Binding-site contacts:
Ligand atom N22 contacts residue ILE246 of chain 1.C at 3.4 Å.
Ligand atom O19 contacts residue GLN280 of chain 1.C at 2.9 Å (h-bond).
Ligand atom C13 contacts residue PRO266 of chain 1.C at 3.5 Å (hydrophobic).
Ligand atom C4 contacts residue PHE283 of chain 1.C at 3.6 Å (hydrophobic).
Ligand atom C8 contacts residue MET267 of chain 1.C at 3.2 Å (hydrophobic).
Ligand atom N16 contacts residue PHE283 of chain 1.C at 3.3 Å.
Ligand atom N6 contacts residue MET267 of chain 1.C at 3.5 Å (h-bond).
Ligand atom C32 contacts residue ILE246 of chain 1.C at 3.4 Å (hydrophobic).
Ligand atom O29 contacts residue HIS79 of chain 1.C at 3.5 Å.
Ligand atom O25 contacts residue PHE283 of chain 1.C at 3.3 Å.
Ligand atom C8 contacts residue TYR247 of chain 1.C at 3.6 Å (hydrophobic).
Ligand atom C14 contacts residue GLU275 of chain 1.C at 3.3 Å.
Ligand atom C20 contacts residue PHE283 of chain 1.C at 3.6 Å (hydrophobic).
Ligand atom N9 contacts residue MET267 of chain 1.C at 3.8 Å.
Ligand atom C15 contacts residue GLU275 of chain 1.C at 3.7 Å.
Ligand atom C8 contacts residue GLY279 of chain 1.C at 3.6 Å.
Ligand atom C2 contacts residue MET267 of chain 1.C at 3.4 Å (hydrophobic).
Ligand atom N22 contacts residue SER231 of chain 1.C at 3.4 Å (h-bond).
Ligand atom N1 contacts residue PHE283 of chain 1.C at 3.1 Å.
Ligand atom C3 contacts residue TYR247 of chain 1.C at 3.4 Å (hydrophobic).
Ligand atom N23 contacts residue ILE246 of chain 1.C at 3.3 Å.
Ligand atom C18 contacts residue PHE283 of chain 1.C at 3.6 Å (hydrophobic).
Ligand atom C10 contacts residue MET267 of chain 1.C at 3.3 Å (hydrophobic).
Ligand atom C5 contacts residue TYR247 of chain 1.C at 3.1 Å (hydrophobic).
Ligand atom C28 contacts residue HIS79 of chain 1.C at 3.5 Å.
Ligand atom C21 contacts residue LEU229 of chain 1.C at 3.6 Å (hydrophobic).
Ligand atom N7 contacts residue GLY279 of chain 1.C at 3.8 Å.
Ligand atom C12 contacts residue PRO266 of chain 1.C at 3.4 Å (hydrophobic).
Ligand atom N23 contacts residue PHE283 of chain 1.C at 3.8 Å.
Ligand atom C17 contacts residue PHE283 of chain 1.C at 3.8 Å (hydrophobic).
Ligand atom N9 contacts residue TYR247 of chain 1.C at 2.4 Å (h-bond).
Ligand atom C15 contacts residue MET267 of chain 1.C at 3.7 Å (hydrophobic).
Ligand atom C15 contacts residue GLY279 of chain 1.C at 3.7 Å.
Ligand atom C3 contacts residue GLN280 of chain 1.C at 3.2 Å.
Ligand atom C10 contacts residue GLY279 of chain 1.C at 3.4 Å.
Ligand atom N7 contacts residue MET267 of chain 1.C at 3.2 Å.
Ligand atom C13 contacts residue GLU275 of chain 1.C at 3.5 Å.
Ligand atom C11 contacts residue MET267 of chain 1.C at 3.6 Å (hydrophobic).
Ligand atom C32 contacts residue SER231 of chain 1.C at 3.8 Å.
Ligand atom C32 contacts residue VAL232 of chain 1.C at 3.7 Å (hydrophobic).

A small-molecule ligand and the protein it binds are described below.
Small molecule (SMILES): Cn1ncc(C(=O)N2CCOCC2)c1C(=O)Nc1cc2nc(-c3ccccc3)nn2cn1

Sequence of chain 1.C:
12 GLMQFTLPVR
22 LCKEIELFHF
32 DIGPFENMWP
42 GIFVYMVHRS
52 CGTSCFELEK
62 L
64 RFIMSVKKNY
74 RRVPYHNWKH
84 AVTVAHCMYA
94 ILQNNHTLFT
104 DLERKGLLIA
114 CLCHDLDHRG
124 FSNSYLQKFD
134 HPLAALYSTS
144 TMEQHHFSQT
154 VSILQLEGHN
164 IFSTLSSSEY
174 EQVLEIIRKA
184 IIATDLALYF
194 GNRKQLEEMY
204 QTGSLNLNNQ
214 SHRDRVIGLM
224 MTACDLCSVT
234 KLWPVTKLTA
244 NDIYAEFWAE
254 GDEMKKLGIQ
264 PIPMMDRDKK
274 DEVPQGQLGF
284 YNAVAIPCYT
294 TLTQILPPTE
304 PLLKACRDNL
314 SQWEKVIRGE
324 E